Sequence of chain 1.A:
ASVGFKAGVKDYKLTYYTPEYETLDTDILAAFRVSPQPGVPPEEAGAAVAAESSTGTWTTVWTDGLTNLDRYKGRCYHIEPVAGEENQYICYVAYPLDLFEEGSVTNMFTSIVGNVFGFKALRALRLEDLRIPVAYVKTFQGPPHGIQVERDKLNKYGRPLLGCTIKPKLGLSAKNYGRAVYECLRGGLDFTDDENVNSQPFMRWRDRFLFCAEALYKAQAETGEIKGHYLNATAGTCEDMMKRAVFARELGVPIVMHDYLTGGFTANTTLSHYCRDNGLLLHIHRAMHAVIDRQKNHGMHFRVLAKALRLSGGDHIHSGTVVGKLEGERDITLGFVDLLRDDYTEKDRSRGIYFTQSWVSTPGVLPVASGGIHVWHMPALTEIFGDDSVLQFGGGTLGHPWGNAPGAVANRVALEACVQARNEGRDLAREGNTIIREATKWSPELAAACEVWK

Sequence of chain 2.E:
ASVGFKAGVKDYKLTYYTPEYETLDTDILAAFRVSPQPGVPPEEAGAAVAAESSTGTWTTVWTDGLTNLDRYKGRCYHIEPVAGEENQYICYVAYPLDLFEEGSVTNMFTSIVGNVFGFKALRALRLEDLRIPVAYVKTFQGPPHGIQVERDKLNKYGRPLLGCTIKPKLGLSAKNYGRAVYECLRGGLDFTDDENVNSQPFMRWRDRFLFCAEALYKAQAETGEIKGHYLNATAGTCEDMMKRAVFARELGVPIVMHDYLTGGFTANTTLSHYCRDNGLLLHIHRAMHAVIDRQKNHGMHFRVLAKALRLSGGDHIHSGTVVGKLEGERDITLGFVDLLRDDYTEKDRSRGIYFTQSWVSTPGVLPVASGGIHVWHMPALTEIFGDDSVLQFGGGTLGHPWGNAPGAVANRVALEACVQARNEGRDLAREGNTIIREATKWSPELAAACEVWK

The small molecule below binds the protein below.
Small molecule (SMILES): O=C(COP(=O)(O)O)[C@H](O)[C@H](O)COP(=O)(O)O

Binding-site contacts:
Ligand atom O5P contacts residue ARG295 of chain 1.A at 3.5 Å (salt-bridge).
Ligand atom O4P contacts residue HIS298 of chain 1.A at 3.0 Å (h-bond).
Ligand atom C2 contacts residue CA1 of chain 1.J at 3.2 Å.
Ligand atom P2 contacts residue HIS298 of chain 1.A at 3.9 Å.
Ligand atom O3 contacts residue KCX201 of chain 1.A at 2.5 Å (h-bond).
Ligand atom O2P contacts residue GLY403 of chain 1.A at 2.7 Å (h-bond).
Ligand atom O2 contacts residue KCX201 of chain 1.A at 3.5 Å (h-bond).
Ligand atom O1P contacts residue TRP66 of chain 2.E at 3.1 Å (h-bond).
Ligand atom O3P contacts residue GLY380 of chain 1.A at 3.5 Å.
Ligand atom C3 contacts residue KCX201 of chain 1.A at 3.1 Å.
Ligand atom P1 contacts residue GLY404 of chain 1.A at 3.8 Å.
Ligand atom C1 contacts residue SER379 of chain 1.A at 3.6 Å.
Ligand atom O3 contacts residue CA1 of chain 1.J at 2.6 Å.
Ligand atom O6P contacts residue HIS327 of chain 1.A at 3.9 Å.
Ligand atom O6P contacts residue HIS298 of chain 1.A at 3.8 Å.
Ligand atom O3 contacts residue GLU204 of chain 1.A at 3.5 Å (salt-bridge).
Ligand atom O1 contacts residue LYS175 of chain 1.A at 3.1 Å (salt-bridge).
Ligand atom O2P contacts residue PHE402 of chain 1.A at 3.8 Å.
Ligand atom O2 contacts residue LYS175 of chain 1.A at 3.1 Å (salt-bridge).
Ligand atom C2 contacts residue KCX201 of chain 1.A at 3.6 Å.
Ligand atom O4 contacts residue GLY380 of chain 1.A at 3.6 Å.
Ligand atom O3P contacts residue TRP66 of chain 2.E at 3.3 Å.
Ligand atom C3 contacts residue CA1 of chain 1.J at 3.4 Å.
Ligand atom P1 contacts residue GLY403 of chain 1.A at 3.9 Å.
Ligand atom O1P contacts residue GLY403 of chain 1.A at 3.5 Å.
Ligand atom C3 contacts residue SER379 of chain 1.A at 3.4 Å.
Ligand atom O3P contacts residue GLY381 of chain 1.A at 2.8 Å (h-bond).
Ligand atom P1 contacts residue TRP66 of chain 2.E at 3.6 Å.
Ligand atom P2 contacts residue ARG295 of chain 1.A at 3.6 Å.
Ligand atom O1P contacts residue GLY404 of chain 1.A at 2.7 Å (h-bond).
Ligand atom O2P contacts residue GLY404 of chain 1.A at 3.8 Å.
Ligand atom C4 contacts residue SER379 of chain 1.A at 3.8 Å.
Ligand atom O5P contacts residue GLY329 of chain 1.A at 3.9 Å.
Ligand atom O4P contacts residue ARG295 of chain 1.A at 3.5 Å (salt-bridge).
Ligand atom O6P contacts residue ARG295 of chain 1.A at 2.9 Å (salt-bridge).
Ligand atom O2 contacts residue CA1 of chain 1.J at 2.3 Å.
Ligand atom C2 contacts residue LYS175 of chain 1.A at 3.9 Å.
Ligand atom O1P contacts residue LYS175 of chain 1.A at 3.2 Å.
Ligand atom O3 contacts residue HIS294 of chain 1.A at 3.1 Å (h-bond).
Ligand atom O4 contacts residue SER379 of chain 1.A at 3.4 Å (h-bond).